Sequence of chain 1.B:
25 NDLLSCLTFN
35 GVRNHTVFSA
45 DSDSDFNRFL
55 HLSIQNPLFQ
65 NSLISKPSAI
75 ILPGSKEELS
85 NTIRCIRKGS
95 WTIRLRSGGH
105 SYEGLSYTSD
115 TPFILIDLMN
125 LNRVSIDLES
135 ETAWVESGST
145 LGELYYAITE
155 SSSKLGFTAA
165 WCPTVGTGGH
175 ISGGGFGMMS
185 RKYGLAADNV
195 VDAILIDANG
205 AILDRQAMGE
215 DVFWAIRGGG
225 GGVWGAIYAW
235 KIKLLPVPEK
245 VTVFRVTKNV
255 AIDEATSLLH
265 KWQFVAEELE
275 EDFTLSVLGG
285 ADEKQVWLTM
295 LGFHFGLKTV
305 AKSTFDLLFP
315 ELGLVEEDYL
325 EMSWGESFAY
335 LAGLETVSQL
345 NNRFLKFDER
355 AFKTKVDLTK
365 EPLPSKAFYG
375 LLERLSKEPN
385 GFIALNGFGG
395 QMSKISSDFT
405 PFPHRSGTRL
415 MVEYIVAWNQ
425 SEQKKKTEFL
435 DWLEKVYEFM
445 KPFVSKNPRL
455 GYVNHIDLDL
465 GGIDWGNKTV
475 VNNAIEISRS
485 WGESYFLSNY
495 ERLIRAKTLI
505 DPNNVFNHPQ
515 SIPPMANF

Binding-site contacts:
Ligand atom C5 contacts residue ASN471 of chain 1.B at 3.6 Å.
Ligand atom C6 contacts residue VAL474 of chain 1.B at 4.1 Å (hydrophobic).
Ligand atom N2 contacts residue ASN471 of chain 1.B at 2.9 Å (h-bond).
Ligand atom C7 contacts residue ASN471 of chain 1.B at 3.8 Å.
Ligand atom C1 contacts residue VAL474 of chain 1.B at 4.3 Å (hydrophobic).
Ligand atom C3 contacts residue ASN471 of chain 1.B at 3.7 Å.
Ligand atom C4 contacts residue ASN471 of chain 1.B at 4.1 Å.
Ligand atom O7 contacts residue ASN471 of chain 1.B at 4.2 Å.
Ligand atom C2 contacts residue ASN471 of chain 1.B at 2.4 Å.
Ligand atom C1 contacts residue ASN471 of chain 1.B at 1.4 Å.
Ligand atom O5 contacts residue VAL474 of chain 1.B at 3.5 Å.
Ligand atom O5 contacts residue ASN471 of chain 1.B at 2.2 Å (h-bond).
Ligand atom O6 contacts residue VAL474 of chain 1.B at 4.3 Å.
Ligand atom C5 contacts residue VAL474 of chain 1.B at 4.4 Å (hydrophobic).

A protein and the small-molecule ligand that binds it are described below.
Small molecule (SMILES): CC(=O)N[C@@H]1[C@@H](O)[C@H](O)[C@@H](CO)O[C@H]1O